Binding-site contacts:
Ligand atom N25 contacts residue VAL32 of chain 1.A at 3.9 Å.
Ligand atom C12 contacts residue VAL91 of chain 1.A at 3.9 Å (hydrophobic).
Ligand atom C23 contacts residue PHE28 of chain 1.A at 3.4 Å (hydrophobic).
Ligand atom F33 contacts residue PRO27 of chain 1.A at 3.2 Å.
Ligand atom C4 contacts residue HIS89 of chain 1.A at 3.4 Å.
Ligand atom N25 contacts residue VAL91 of chain 1.A at 3.8 Å.
Ligand atom C14 contacts residue VAL91 of chain 1.A at 3.6 Å (hydrophobic).
Ligand atom C17 contacts residue ASN85 of chain 1.A at 3.4 Å.
Ligand atom C18 contacts residue HIS89 of chain 1.A at 3.5 Å.
Ligand atom C6 contacts residue LEU37 of chain 1.A at 3.9 Å (hydrophobic).
Ligand atom C22 contacts residue PRO27 of chain 1.A at 3.5 Å (hydrophobic).
Ligand atom F33 contacts residue VAL91 of chain 1.A at 3.6 Å.
Ligand atom C10 contacts residue VAL91 of chain 1.A at 4.0 Å (hydrophobic).
Ligand atom C14 contacts residue PRO27 of chain 1.A at 3.6 Å (hydrophobic).
Ligand atom O31 contacts residue LEU37 of chain 1.A at 3.4 Å.
Ligand atom O29 contacts residue PRO31 of chain 1.A at 3.7 Å.
Ligand atom C24 contacts residue PRO31 of chain 1.A at 3.7 Å (hydrophobic).
Ligand atom C7 contacts residue HIS89 of chain 1.A at 3.4 Å.
Ligand atom S34 contacts residue PRO31 of chain 1.A at 4.0 Å.
Ligand atom C13 contacts residue ASN85 of chain 1.A at 3.4 Å.
Ligand atom C21 contacts residue ASN85 of chain 1.A at 3.4 Å.
Ligand atom F33 contacts residue TRP26 of chain 1.A at 3.7 Å.
Ligand atom O27 contacts residue ASN85 of chain 1.A at 2.8 Å (h-bond).
Ligand atom C22 contacts residue LYS30 of chain 1.A at 4.0 Å.
Ligand atom O29 contacts residue LEU37 of chain 1.A at 3.4 Å.
Ligand atom C2 contacts residue TRP26 of chain 1.A at 3.8 Å (hydrophobic).
Ligand atom C3 contacts residue LEU37 of chain 1.A at 3.6 Å (hydrophobic).
Ligand atom C24 contacts residue LYS30 of chain 1.A at 3.4 Å.
Ligand atom F32 contacts residue GLU90 of chain 1.A at 3.0 Å.
Ligand atom C1 contacts residue TRP26 of chain 1.A at 3.5 Å (hydrophobic).
Ligand atom O29 contacts residue ASP33 of chain 1.A at 2.9 Å (salt-bridge).
Ligand atom C20 contacts residue LEU39 of chain 1.A at 4.0 Å (hydrophobic).
Ligand atom O30 contacts residue VAL91 of chain 1.A at 3.8 Å.
Ligand atom C22 contacts residue TRP26 of chain 1.A at 3.5 Å (hydrophobic).
Ligand atom O31 contacts residue LEU39 of chain 1.A at 3.9 Å.
Ligand atom O27 contacts residue CYS81 of chain 1.A at 3.7 Å.
Ligand atom O29 contacts residue VAL32 of chain 1.A at 3.4 Å.
Ligand atom C8 contacts residue LEU37 of chain 1.A at 3.9 Å (hydrophobic).
Ligand atom C19 contacts residue LEU37 of chain 1.A at 3.7 Å (hydrophobic).
Ligand atom C24 contacts residue PRO27 of chain 1.A at 3.5 Å (hydrophobic).

This protein binds this small molecule.
Small molecule (SMILES): CCS(O)(O)Nc1ccc2c(c1)-c1cn(C)c(=O)cc1OCCCCc1cc(F)cc(F)c1O2

Sequence of chain 1.A:
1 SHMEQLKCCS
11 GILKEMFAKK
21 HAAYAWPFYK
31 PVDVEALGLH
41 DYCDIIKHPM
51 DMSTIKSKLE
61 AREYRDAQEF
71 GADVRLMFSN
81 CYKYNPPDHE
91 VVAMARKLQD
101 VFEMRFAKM